Sequence of chain 1.L:
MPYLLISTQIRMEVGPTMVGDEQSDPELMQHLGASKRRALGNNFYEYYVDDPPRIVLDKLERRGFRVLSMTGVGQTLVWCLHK

Binding-site contacts:
Ligand atom C contacts residue GLU210 of chain 1.C at 4.1 Å.
Ligand atom CE1 contacts residue ILE13 of chain 1.L at 3.9 Å (hydrophobic).
Ligand atom CB contacts residue GLY77 of chain 1.B at 4.0 Å.
Ligand atom CD1 contacts residue VAL76 of chain 1.B at 3.7 Å (hydrophobic).
Ligand atom CA contacts residue THR79 of chain 1.B at 4.1 Å.
Ligand atom O contacts residue THR79 of chain 1.B at 3.9 Å.
Ligand atom C contacts residue GLN78 of chain 1.L at 3.6 Å.
Ligand atom CE1 contacts residue VAL76 of chain 1.B at 4.0 Å (hydrophobic).
Ligand atom N contacts residue ILE13 of chain 1.L at 3.4 Å (h-bond).
Ligand atom CE2 contacts residue GLN12 of chain 1.L at 3.4 Å.
Ligand atom CZ contacts residue MET15 of chain 1.L at 4.0 Å (hydrophobic).
Ligand atom C contacts residue VAL76 of chain 1.B at 4.3 Å (hydrophobic).
Ligand atom CD1 contacts residue THR79 of chain 1.B at 4.2 Å.
Ligand atom N contacts residue GLU210 of chain 1.C at 3.4 Å (salt-bridge).
Ligand atom CD2 contacts residue ILE13 of chain 1.L at 3.5 Å (hydrophobic).
Ligand atom CD2 contacts residue VAL76 of chain 1.B at 3.6 Å (hydrophobic).
Ligand atom C contacts residue GLY77 of chain 1.B at 3.8 Å.
Ligand atom CZ contacts residue GLN12 of chain 1.L at 3.8 Å.
Ligand atom CE2 contacts residue ARG14 of chain 1.L at 4.3 Å.
Ligand atom C contacts residue THR79 of chain 1.B at 4.0 Å.
Ligand atom O contacts residue GLN78 of chain 1.B at 4.0 Å.
Ligand atom N contacts residue GLN78 of chain 1.L at 2.4 Å (h-bond).
Ligand atom CB contacts residue VAL76 of chain 1.B at 3.3 Å (hydrophobic).
Ligand atom CG contacts residue VAL76 of chain 1.B at 3.7 Å (hydrophobic).
Ligand atom CG contacts residue ILE13 of chain 1.L at 3.7 Å (hydrophobic).
Ligand atom CZ contacts residue VAL76 of chain 1.B at 4.3 Å (hydrophobic).
Ligand atom CE2 contacts residue GLN78 of chain 1.L at 3.7 Å.
Ligand atom O contacts residue GLU210 of chain 1.C at 3.7 Å.
Ligand atom CA contacts residue GLN78 of chain 1.L at 3.3 Å.
Ligand atom CB contacts residue THR79 of chain 1.B at 4.2 Å.
Ligand atom CE2 contacts residue VAL76 of chain 1.B at 4.3 Å (hydrophobic).
Ligand atom CD1 contacts residue ILE13 of chain 1.L at 3.9 Å (hydrophobic).
Ligand atom CD2 contacts residue GLN78 of chain 1.L at 3.5 Å.
Ligand atom CZ contacts residue ARG14 of chain 1.L at 4.1 Å.
Ligand atom CA contacts residue ILE13 of chain 1.L at 4.1 Å (hydrophobic).
Ligand atom CB contacts residue GLN78 of chain 1.L at 3.6 Å.
Ligand atom CZ contacts residue ILE13 of chain 1.L at 3.7 Å (hydrophobic).
Ligand atom C contacts residue GLN78 of chain 1.B at 3.9 Å.
Ligand atom CE2 contacts residue ILE13 of chain 1.L at 3.5 Å (hydrophobic).
Ligand atom CA contacts residue GLU210 of chain 1.C at 4.1 Å.

The small molecule below binds the protein below.
Small molecule (SMILES): N[C@@H](Cc1ccccc1)C(=O)O

Sequence of chain 1.B:
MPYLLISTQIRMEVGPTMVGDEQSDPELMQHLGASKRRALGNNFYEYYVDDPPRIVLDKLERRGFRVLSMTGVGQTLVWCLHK

Sequence of chain 1.C:
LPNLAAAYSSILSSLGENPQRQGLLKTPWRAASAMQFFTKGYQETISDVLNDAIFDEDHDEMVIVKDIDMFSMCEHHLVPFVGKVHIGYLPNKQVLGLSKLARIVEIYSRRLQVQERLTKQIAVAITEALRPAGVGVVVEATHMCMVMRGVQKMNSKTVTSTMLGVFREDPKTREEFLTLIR